Binding-site contacts:
Ligand atom C7 contacts residue ASN300 of chain 1.E at 4.4 Å.
Ligand atom C8 contacts residue THR302 of chain 1.E at 3.6 Å.
Ligand atom C1 contacts residue THR418 of chain 1.E at 4.3 Å.
Ligand atom N2 contacts residue HIS334 of chain 1.E at 3.1 Å (h-bond).
Ligand atom C3 contacts residue HIS334 of chain 1.E at 3.9 Å.
Ligand atom C1 contacts residue HIS334 of chain 1.E at 4.3 Å.
Ligand atom C8 contacts residue ASN336 of chain 1.E at 4.3 Å.
Ligand atom C8 contacts residue HIS334 of chain 1.E at 4.0 Å.
Ligand atom O5 contacts residue SER416 of chain 1.E at 3.8 Å.
Ligand atom O3 contacts residue HIS334 of chain 1.E at 4.3 Å.
Ligand atom C2 contacts residue HIS334 of chain 1.E at 4.0 Å.
Ligand atom C3 contacts residue ASN336 of chain 1.E at 3.7 Å.
Ligand atom O5 contacts residue THR418 of chain 1.E at 4.3 Å.
Ligand atom C1 contacts residue ASN336 of chain 1.E at 1.5 Å.
Ligand atom O5 contacts residue ASN336 of chain 1.E at 2.4 Å (h-bond).
Ligand atom C7 contacts residue ASN336 of chain 1.E at 3.4 Å.
Ligand atom C5 contacts residue ASN336 of chain 1.E at 3.7 Å.
Ligand atom O7 contacts residue ASN336 of chain 1.E at 3.7 Å.
Ligand atom C2 contacts residue ASN336 of chain 1.E at 2.4 Å.
Ligand atom C4 contacts residue ASN336 of chain 1.E at 4.2 Å.
Ligand atom N2 contacts residue ASN336 of chain 1.E at 2.8 Å (h-bond).
Ligand atom C8 contacts residue ASN300 of chain 1.E at 3.4 Å.
Ligand atom C7 contacts residue HIS334 of chain 1.E at 4.0 Å.

This small molecule binds to this protein.
Small molecule (SMILES): CC(=O)N[C@@H]1[C@@H](O)[C@H](O)[C@@H](CO)O[C@H]1O

Sequence of chain 1.E:
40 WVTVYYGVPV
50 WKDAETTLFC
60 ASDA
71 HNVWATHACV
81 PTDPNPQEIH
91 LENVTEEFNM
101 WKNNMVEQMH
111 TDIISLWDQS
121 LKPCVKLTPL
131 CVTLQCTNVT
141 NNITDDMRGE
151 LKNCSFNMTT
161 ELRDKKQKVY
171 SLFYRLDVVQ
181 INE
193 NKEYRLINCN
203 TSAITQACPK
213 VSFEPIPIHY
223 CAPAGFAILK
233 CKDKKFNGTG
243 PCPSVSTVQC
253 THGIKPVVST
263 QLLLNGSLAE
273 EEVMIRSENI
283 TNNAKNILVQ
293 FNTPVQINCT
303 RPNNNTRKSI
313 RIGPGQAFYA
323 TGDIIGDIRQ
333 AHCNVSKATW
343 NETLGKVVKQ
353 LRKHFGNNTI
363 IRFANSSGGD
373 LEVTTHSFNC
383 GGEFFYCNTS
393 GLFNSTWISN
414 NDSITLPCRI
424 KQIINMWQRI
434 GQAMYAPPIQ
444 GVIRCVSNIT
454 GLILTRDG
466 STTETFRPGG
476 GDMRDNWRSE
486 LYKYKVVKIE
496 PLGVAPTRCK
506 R